Sequence of chain 1.D:
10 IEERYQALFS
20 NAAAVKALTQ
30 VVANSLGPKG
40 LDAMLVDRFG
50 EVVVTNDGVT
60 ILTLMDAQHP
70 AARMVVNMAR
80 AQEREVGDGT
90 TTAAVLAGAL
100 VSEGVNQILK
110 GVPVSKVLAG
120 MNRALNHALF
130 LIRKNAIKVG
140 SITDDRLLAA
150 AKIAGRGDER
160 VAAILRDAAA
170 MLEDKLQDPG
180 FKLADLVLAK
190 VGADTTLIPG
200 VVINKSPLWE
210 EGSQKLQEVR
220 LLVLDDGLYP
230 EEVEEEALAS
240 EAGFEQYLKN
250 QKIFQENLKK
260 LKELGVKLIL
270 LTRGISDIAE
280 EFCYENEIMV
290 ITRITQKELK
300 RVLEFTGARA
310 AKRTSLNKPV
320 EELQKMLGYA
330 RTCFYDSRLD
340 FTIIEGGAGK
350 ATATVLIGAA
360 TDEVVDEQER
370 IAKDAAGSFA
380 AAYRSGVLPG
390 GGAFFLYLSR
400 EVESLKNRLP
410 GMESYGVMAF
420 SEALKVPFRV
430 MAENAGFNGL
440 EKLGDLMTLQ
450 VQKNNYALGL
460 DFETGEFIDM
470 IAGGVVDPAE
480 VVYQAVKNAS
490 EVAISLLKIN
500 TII

The protein below binds the small molecule below.
Small molecule (SMILES): Nc1ncnc2c1ncn2[C@@H]1O[C@H](CO[P](=O)(O)O[P](=O)(O)NP(=O)(O)O)[C@@H](O)[C@H]1O

Binding-site contacts:
Ligand atom O1G contacts residue ARG155 of chain 1.D at 2.8 Å (salt-bridge).
Ligand atom O1A contacts residue SER34 of chain 1.D at 3.3 Å (h-bond).
Ligand atom C4 contacts residue PRO37 of chain 1.D at 3.4 Å (hydrophobic).
Ligand atom N3 contacts residue GLY390 of chain 1.D at 3.5 Å.
Ligand atom O1B contacts residue THR91 of chain 1.D at 2.5 Å (h-bond).
Ligand atom PB contacts residue MG1 of chain 1.L at 3.2 Å.
Ligand atom O1G contacts residue ASP56 of chain 1.D at 3.3 Å.
Ligand atom O2G contacts residue ASP373 of chain 1.D at 3.1 Å (salt-bridge).
Ligand atom O2A contacts residue MG1 of chain 1.L at 1.9 Å.
Ligand atom O3A contacts residue THR90 of chain 1.D at 3.1 Å.
Ligand atom N3B contacts residue THR90 of chain 1.D at 3.0 Å.
Ligand atom O1B contacts residue THR90 of chain 1.D at 3.5 Å.
Ligand atom O3G contacts residue THR89 of chain 1.D at 2.7 Å (h-bond).
Ligand atom O5' contacts residue GLY36 of chain 1.D at 3.4 Å (h-bond).
Ligand atom O1B contacts residue GLY88 of chain 1.D at 3.0 Å.
Ligand atom O3G contacts residue ASP87 of chain 1.D at 3.4 Å (salt-bridge).
Ligand atom O2B contacts residue GLY88 of chain 1.D at 3.5 Å (h-bond).
Ligand atom O2' contacts residue ASP476 of chain 1.D at 3.0 Å (salt-bridge).
Ligand atom O1G contacts residue GLY57 of chain 1.D at 3.2 Å (h-bond).
Ligand atom C2' contacts residue ASP476 of chain 1.D at 3.5 Å.
Ligand atom O2B contacts residue ASP87 of chain 1.D at 2.7 Å (salt-bridge).
Ligand atom O2' contacts residue GLY390 of chain 1.D at 3.1 Å (h-bond).
Ligand atom O1A contacts residue GLY36 of chain 1.D at 3.3 Å (h-bond).
Ligand atom O3A contacts residue LEU35 of chain 1.D at 3.5 Å.
Ligand atom C5 contacts residue PRO37 of chain 1.D at 3.2 Å (hydrophobic).
Ligand atom O2G contacts residue ASP87 of chain 1.D at 2.7 Å (salt-bridge).
Ligand atom O2G contacts residue ARG155 of chain 1.D at 3.4 Å (salt-bridge).
Ligand atom N7 contacts residue PRO37 of chain 1.D at 3.4 Å.
Ligand atom PA contacts residue MG1 of chain 1.L at 3.4 Å.
Ligand atom O2' contacts residue GLY389 of chain 1.D at 3.4 Å.
Ligand atom N3 contacts residue PHE461 of chain 1.D at 3.5 Å.
Ligand atom O3' contacts residue MET430 of chain 1.D at 3.1 Å.
Ligand atom O2G contacts residue MG1 of chain 1.L at 1.9 Å.
Ligand atom C8 contacts residue ILE152 of chain 1.D at 3.5 Å (hydrophobic).
Ligand atom C2 contacts residue PHE461 of chain 1.D at 3.4 Å (hydrophobic).
Ligand atom O3G contacts residue GLY88 of chain 1.D at 3.5 Å (h-bond).
Ligand atom PG contacts residue MG1 of chain 1.L at 3.3 Å.
Ligand atom O2B contacts residue MG1 of chain 1.L at 1.9 Å.
Ligand atom O1A contacts residue ASN55 of chain 1.D at 3.4 Å (h-bond).
Ligand atom PB contacts residue THR90 of chain 1.D at 3.4 Å.